The small molecule below binds the protein below.
Small molecule (SMILES): Nc1nc(N)c2c(Cl)c(N)ccc2n1

Binding-site contacts:
Ligand atom C9 contacts residue NDP1 of chain 1.E at 4.0 Å.
Ligand atom N2 contacts residue NDP1 of chain 1.E at 3.7 Å.
Ligand atom C3 contacts residue PHE36 of chain 1.B at 3.9 Å (hydrophobic).
Ligand atom C1 contacts residue ILE9 of chain 1.B at 3.8 Å (hydrophobic).
Ligand atom C10 contacts residue PHE36 of chain 1.B at 3.7 Å (hydrophobic).
Ligand atom N2 contacts residue PHE36 of chain 1.B at 3.6 Å.
Ligand atom N6 contacts residue ALA11 of chain 1.B at 3.7 Å.
Ligand atom C11 contacts residue MET25 of chain 1.B at 3.9 Å (hydrophobic).
Ligand atom C8 contacts residue PHE36 of chain 1.B at 3.9 Å (hydrophobic).
Ligand atom N4 contacts residue ALA11 of chain 1.B at 4.0 Å.
Ligand atom C9 contacts residue PHE36 of chain 1.B at 3.6 Å (hydrophobic).
Ligand atom N5 contacts residue TYR118 of chain 1.B at 3.4 Å (h-bond).
Ligand atom N6 contacts residue THR133 of chain 1.B at 3.8 Å.
Ligand atom CL contacts residue PHE36 of chain 1.B at 3.8 Å.
Ligand atom C7 contacts residue PHE36 of chain 1.B at 4.1 Å (hydrophobic).
Ligand atom C7 contacts residue MET25 of chain 1.B at 3.9 Å (hydrophobic).
Ligand atom N2 contacts residue ILE9 of chain 1.B at 3.5 Å (h-bond).
Ligand atom C3 contacts residue GLU32 of chain 1.B at 3.5 Å.
Ligand atom N13 contacts residue MET25 of chain 1.B at 4.1 Å.
Ligand atom N5 contacts residue PHE36 of chain 1.B at 3.6 Å.
Ligand atom N4 contacts residue PHE36 of chain 1.B at 3.8 Å.
Ligand atom C3 contacts residue VAL10 of chain 1.B at 3.8 Å (hydrophobic).
Ligand atom N5 contacts residue ILE112 of chain 1.B at 3.0 Å (h-bond).
Ligand atom C12 contacts residue MET25 of chain 1.B at 3.4 Å (hydrophobic).
Ligand atom N4 contacts residue GLU32 of chain 1.B at 2.6 Å (salt-bridge).
Ligand atom N6 contacts residue ILE9 of chain 1.B at 3.7 Å.
Ligand atom C1 contacts residue NDP1 of chain 1.E at 3.6 Å.
Ligand atom CL contacts residue NDP1 of chain 1.E at 3.7 Å.
Ligand atom CL contacts residue ILE112 of chain 1.B at 3.2 Å.
Ligand atom C11 contacts residue GLU32 of chain 1.B at 3.5 Å.
Ligand atom N2 contacts residue ALA11 of chain 1.B at 4.0 Å.
Ligand atom N6 contacts residue VAL10 of chain 1.B at 3.4 Å.
Ligand atom C10 contacts residue GLU32 of chain 1.B at 3.5 Å.
Ligand atom C11 contacts residue PHE36 of chain 1.B at 4.0 Å (hydrophobic).
Ligand atom N5 contacts residue ILE9 of chain 1.B at 3.1 Å (h-bond).
Ligand atom N2 contacts residue VAL10 of chain 1.B at 3.5 Å.
Ligand atom N6 contacts residue GLU32 of chain 1.B at 2.8 Å (salt-bridge).
Ligand atom N5 contacts residue NDP1 of chain 1.E at 3.7 Å.
Ligand atom C1 contacts residue PHE36 of chain 1.B at 3.5 Å (hydrophobic).
Ligand atom C3 contacts residue ALA11 of chain 1.B at 3.9 Å (hydrophobic).

Sequence of chain 1.B:
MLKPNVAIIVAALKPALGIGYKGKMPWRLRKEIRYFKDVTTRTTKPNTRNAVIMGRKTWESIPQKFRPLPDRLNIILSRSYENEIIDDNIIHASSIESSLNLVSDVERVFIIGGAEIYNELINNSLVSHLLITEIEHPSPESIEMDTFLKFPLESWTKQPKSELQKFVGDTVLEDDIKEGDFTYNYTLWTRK